The protein below binds the small molecule below.
Small molecule (SMILES): CC(=O)N[C@@H]1[C@@H](O)[C@H](O)[C@@H](CO)O[C@H]1O

Binding-site contacts:
Ligand atom O7 contacts residue ASN110 of chain 1.B at 3.3 Å (h-bond).
Ligand atom N2 contacts residue ASN110 of chain 1.B at 3.0 Å (h-bond).
Ligand atom C2 contacts residue ASN110 of chain 1.B at 2.6 Å.
Ligand atom N2 contacts residue GLY33 of chain 1.B at 3.2 Å (h-bond).
Ligand atom C8 contacts residue THR35 of chain 1.B at 4.5 Å.
Ligand atom C2 contacts residue GLY33 of chain 1.B at 4.4 Å.
Ligand atom C5 contacts residue ASN110 of chain 1.B at 3.7 Å.
Ligand atom C4 contacts residue ASN110 of chain 1.B at 4.3 Å.
Ligand atom O5 contacts residue ASN110 of chain 1.B at 2.4 Å (h-bond).
Ligand atom O7 contacts residue GLY33 of chain 1.B at 4.4 Å.
Ligand atom C1 contacts residue ASN110 of chain 1.B at 1.5 Å.
Ligand atom C3 contacts residue ASN110 of chain 1.B at 3.9 Å.
Ligand atom C7 contacts residue ASN110 of chain 1.B at 3.4 Å.
Ligand atom C8 contacts residue MET34 of chain 1.B at 4.1 Å (hydrophobic).
Ligand atom C8 contacts residue GLY33 of chain 1.B at 2.7 Å.
Ligand atom C8 contacts residue ASN110 of chain 1.B at 4.2 Å.
Ligand atom C7 contacts residue GLY33 of chain 1.B at 3.3 Å.

Sequence of chain 1.B:
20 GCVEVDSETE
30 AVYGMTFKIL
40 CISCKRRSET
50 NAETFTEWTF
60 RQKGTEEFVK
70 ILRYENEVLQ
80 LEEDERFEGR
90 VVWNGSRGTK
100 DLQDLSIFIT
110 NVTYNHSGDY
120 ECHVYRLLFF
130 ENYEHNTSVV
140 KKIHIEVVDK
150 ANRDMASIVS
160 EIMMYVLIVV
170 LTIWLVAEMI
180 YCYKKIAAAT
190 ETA